This small molecule binds to this protein.
Small molecule (SMILES): NCCNC(=O)NC[C@H]1O[C@@H](n2c(C#CCN(CC(=O)O)C[C@H]3O[C@@H](n4cnc5c(N)ncnc54)[C@H](O)[C@@H]3O)nc3c(N)ncnc32)[C@H](O)[C@@H]1O

Sequence of chain 4.A:
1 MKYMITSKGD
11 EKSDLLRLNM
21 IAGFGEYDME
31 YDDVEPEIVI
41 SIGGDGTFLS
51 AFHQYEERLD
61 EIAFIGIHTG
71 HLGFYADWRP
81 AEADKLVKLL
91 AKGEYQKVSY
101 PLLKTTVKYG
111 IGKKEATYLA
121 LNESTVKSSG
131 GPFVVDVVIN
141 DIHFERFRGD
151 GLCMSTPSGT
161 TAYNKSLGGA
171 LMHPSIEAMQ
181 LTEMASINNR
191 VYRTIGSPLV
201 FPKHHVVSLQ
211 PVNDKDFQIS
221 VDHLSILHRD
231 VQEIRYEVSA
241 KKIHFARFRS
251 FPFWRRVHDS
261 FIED

Binding-site contacts:
Ligand atom N7 contacts residue TYR163 of chain 1.A at 3.6 Å (h-bond).
Ligand atom O6 contacts residue ASN122 of chain 1.A at 3.4 Å (h-bond).
Ligand atom N12 contacts residue PHE74 of chain 1.A at 3.3 Å.
Ligand atom O6 contacts residue GLU123 of chain 1.A at 2.5 Å (salt-bridge).
Ligand atom C23 contacts residue HIS223 of chain 1.A at 3.5 Å.
Ligand atom O5 contacts residue GLU123 of chain 1.A at 2.6 Å (salt-bridge).
Ligand atom C18 contacts residue TYR163 of chain 1.A at 3.6 Å (hydrophobic).
Ligand atom C24 contacts residue ALA162 of chain 1.A at 3.6 Å (hydrophobic).
Ligand atom O3 contacts residue LEU72 of chain 1.A at 3.6 Å.
Ligand atom C9 contacts residue ASP45 of chain 1.A at 3.6 Å.
Ligand atom C4 contacts residue ILE187 of chain 4.A at 3.5 Å (hydrophobic).
Ligand atom N9 contacts residue ASP150 of chain 4.A at 3.0 Å (salt-bridge).
Ligand atom N10 contacts residue ASN122 of chain 1.A at 3.1 Å (h-bond).
Ligand atom O2 contacts residue ASN189 of chain 4.A at 3.5 Å (h-bond).
Ligand atom N9 contacts residue TYR163 of chain 1.A at 3.6 Å.
Ligand atom N12 contacts residue THR161 of chain 1.A at 2.7 Å (h-bond).
Ligand atom C20 contacts residue SER166 of chain 1.A at 3.2 Å.
Ligand atom O8 contacts residue GLY46 of chain 1.A at 3.6 Å.
Ligand atom O7 contacts residue HIS223 of chain 1.A at 3.4 Å (h-bond).
Ligand atom N3 contacts residue ASP45 of chain 1.A at 3.5 Å (salt-bridge).
Ligand atom C21 contacts residue TYR163 of chain 1.A at 3.6 Å (hydrophobic).
Ligand atom C16 contacts residue GLU123 of chain 1.A at 3.2 Å.
Ligand atom N9 contacts residue ALA185 of chain 4.A at 2.9 Å (h-bond).
Ligand atom C6 contacts residue ASP45 of chain 1.A at 3.5 Å.
Ligand atom N13 contacts residue ASN122 of chain 1.A at 3.0 Å (h-bond).
Ligand atom C15 contacts residue GLU123 of chain 1.A at 3.3 Å.
Ligand atom C26 contacts residue PHE74 of chain 1.A at 3.6 Å (hydrophobic).
Ligand atom C27 contacts residue THR161 of chain 1.A at 3.6 Å.
Ligand atom O5 contacts residue ASN122 of chain 1.A at 3.0 Å (h-bond).
Ligand atom O6 contacts residue TYR163 of chain 1.A at 3.3 Å (h-bond).
Ligand atom O6 contacts residue ALA162 of chain 1.A at 3.2 Å.
Ligand atom N13 contacts residue TYR75 of chain 1.A at 3.5 Å (h-bond).
Ligand atom O3 contacts residue ASP45 of chain 1.A at 2.6 Å (salt-bridge).
Ligand atom C26 contacts residue THR161 of chain 1.A at 3.2 Å.
Ligand atom O8 contacts residue HIS223 of chain 1.A at 3.3 Å.
Ligand atom N13 contacts residue SER158 of chain 1.A at 2.9 Å (h-bond).
Ligand atom N8 contacts residue SER166 of chain 1.A at 3.1 Å (h-bond).
Ligand atom C27 contacts residue ALA162 of chain 1.A at 3.6 Å (hydrophobic).
Ligand atom N contacts residue PRO132 of chain 4.A at 3.4 Å.
Ligand atom O1 contacts residue ILE187 of chain 4.A at 3.6 Å.

Sequence of chain 1.A:
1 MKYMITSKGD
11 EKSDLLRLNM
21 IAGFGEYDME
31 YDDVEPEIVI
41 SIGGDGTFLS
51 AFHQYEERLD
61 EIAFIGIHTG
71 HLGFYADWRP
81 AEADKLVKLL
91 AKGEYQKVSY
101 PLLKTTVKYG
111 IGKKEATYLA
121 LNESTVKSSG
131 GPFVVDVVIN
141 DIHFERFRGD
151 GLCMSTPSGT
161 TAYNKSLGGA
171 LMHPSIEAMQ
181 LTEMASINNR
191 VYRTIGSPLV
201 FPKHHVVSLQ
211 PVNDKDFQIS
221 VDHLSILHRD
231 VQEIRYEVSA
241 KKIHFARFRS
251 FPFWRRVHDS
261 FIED